This small molecule binds to this protein.
Small molecule (SMILES): CC(=O)N[C@H]1CO[C@H](CO)[C@@H](O[C@@H]2O[C@H](CO[C@H]3O[C@H](CO)[C@@H](O)[C@H](O)[C@@H]3O)[C@@H](O)[C@H](O)[C@@H]2O)[C@@H]1O

Sequence of chain 1.C:
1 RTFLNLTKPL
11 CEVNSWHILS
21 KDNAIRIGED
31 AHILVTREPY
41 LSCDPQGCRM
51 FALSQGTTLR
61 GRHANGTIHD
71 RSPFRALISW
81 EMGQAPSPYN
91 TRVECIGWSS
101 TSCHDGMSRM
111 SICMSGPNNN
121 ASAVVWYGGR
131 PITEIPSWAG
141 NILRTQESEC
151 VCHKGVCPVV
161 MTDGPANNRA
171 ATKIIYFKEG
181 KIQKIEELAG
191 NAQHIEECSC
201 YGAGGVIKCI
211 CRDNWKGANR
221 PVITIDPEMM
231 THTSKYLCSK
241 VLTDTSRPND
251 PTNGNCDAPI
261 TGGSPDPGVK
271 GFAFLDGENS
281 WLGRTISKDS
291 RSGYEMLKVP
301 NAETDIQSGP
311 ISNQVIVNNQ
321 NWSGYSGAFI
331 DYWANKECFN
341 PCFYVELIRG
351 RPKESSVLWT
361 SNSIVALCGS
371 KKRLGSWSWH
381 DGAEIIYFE

Binding-site contacts:
Ligand atom C1 contacts residue ASN313 of chain 1.C at 3.9 Å.
Ligand atom O3 contacts residue MAN1 of chain 1.DA at 2.2 Å.
Ligand atom C7 contacts residue ASN313 of chain 1.C at 3.9 Å.
Ligand atom O6 contacts residue MAN1 of chain 1.CA at 2.1 Å.
Ligand atom C5 contacts residue SER312 of chain 1.C at 3.8 Å.
Ligand atom O5 contacts residue PRO310 of chain 1.C at 3.3 Å.
Ligand atom C8 contacts residue SER15 of chain 1.C at 3.7 Å.
Ligand atom C1 contacts residue PRO310 of chain 1.C at 3.9 Å (hydrophobic).
Ligand atom O2 contacts residue MAN1 of chain 1.DA at 3.2 Å (h-bond).
Ligand atom C2 contacts residue ASN313 of chain 1.C at 3.8 Å.
Ligand atom C6 contacts residue MAN1 of chain 1.CA at 3.2 Å.
Ligand atom C3 contacts residue MAN1 of chain 1.BA at 2.8 Å.
Ligand atom O4 contacts residue PRO310 of chain 1.C at 3.9 Å.
Ligand atom O4 contacts residue MAN1 of chain 1.BA at 3.9 Å.
Ligand atom O5 contacts residue ASN313 of chain 1.C at 3.1 Å (h-bond).
Ligand atom C6 contacts residue ILE311 of chain 1.C at 3.1 Å (hydrophobic).
Ligand atom C5 contacts residue ILE311 of chain 1.C at 3.2 Å (hydrophobic).
Ligand atom C2 contacts residue MAN1 of chain 1.DA at 3.1 Å.
Ligand atom O7 contacts residue ARG373 of chain 1.C at 4.0 Å.
Ligand atom C6 contacts residue PRO310 of chain 1.C at 4.0 Å (hydrophobic).
Ligand atom N2 contacts residue ASN313 of chain 1.C at 3.1 Å (h-bond).
Ligand atom O4 contacts residue ASN313 of chain 1.C at 3.4 Å (h-bond).
Ligand atom C8 contacts residue GLN314 of chain 1.C at 3.9 Å.
Ligand atom C8 contacts residue ASN313 of chain 1.C at 3.7 Å.
Ligand atom C6 contacts residue ASN313 of chain 1.C at 3.9 Å.
Ligand atom C6 contacts residue MAN1 of chain 1.BA at 3.8 Å.
Ligand atom O3 contacts residue MAN1 of chain 1.BA at 2.6 Å.
Ligand atom C3 contacts residue ASN313 of chain 1.C at 3.6 Å.
Ligand atom C4 contacts residue MAN1 of chain 1.BA at 3.9 Å.
Ligand atom O6 contacts residue PRO310 of chain 1.C at 3.2 Å.
Ligand atom O6 contacts residue ASN313 of chain 1.C at 3.6 Å (h-bond).
Ligand atom C6 contacts residue SER312 of chain 1.C at 3.1 Å.
Ligand atom O5 contacts residue SER312 of chain 1.C at 4.0 Å.
Ligand atom O3 contacts residue SER312 of chain 1.C at 3.3 Å.
Ligand atom O2 contacts residue LEU297 of chain 1.C at 3.6 Å.
Ligand atom C1 contacts residue ASN313 of chain 1.C at 3.6 Å.
Ligand atom C3 contacts residue MAN1 of chain 1.DA at 2.6 Å.
Ligand atom C2 contacts residue MAN1 of chain 1.BA at 3.5 Å.
Ligand atom O3 contacts residue ASN313 of chain 1.C at 3.2 Å (h-bond).
Ligand atom C8 contacts residue ASN14 of chain 1.C at 3.8 Å.